Sequence of chain 1.A:
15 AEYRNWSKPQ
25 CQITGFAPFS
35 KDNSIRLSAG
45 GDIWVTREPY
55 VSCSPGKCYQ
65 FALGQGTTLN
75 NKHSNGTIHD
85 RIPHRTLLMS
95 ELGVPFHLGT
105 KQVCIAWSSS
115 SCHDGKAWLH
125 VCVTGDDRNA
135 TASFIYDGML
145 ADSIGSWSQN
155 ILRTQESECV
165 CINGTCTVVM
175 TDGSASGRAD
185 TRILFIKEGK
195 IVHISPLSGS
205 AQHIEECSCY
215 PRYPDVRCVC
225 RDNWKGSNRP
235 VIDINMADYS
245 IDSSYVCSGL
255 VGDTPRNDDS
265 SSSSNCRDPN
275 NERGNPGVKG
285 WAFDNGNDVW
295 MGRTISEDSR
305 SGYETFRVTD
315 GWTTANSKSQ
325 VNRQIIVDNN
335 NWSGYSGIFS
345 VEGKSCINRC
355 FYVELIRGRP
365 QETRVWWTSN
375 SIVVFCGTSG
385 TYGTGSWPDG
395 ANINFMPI

Binding-site contacts:
Ligand atom O2 contacts residue ASN326 of chain 1.D at 3.8 Å.
Ligand atom C4 contacts residue GLN324 of chain 1.D at 3.4 Å.
Ligand atom O6 contacts residue THR388 of chain 1.D at 3.6 Å.
Ligand atom C2 contacts residue GLN324 of chain 1.D at 3.5 Å.
Ligand atom C8 contacts residue TYR386 of chain 1.D at 3.9 Å (hydrophobic).
Ligand atom C7 contacts residue ASN133 of chain 1.A at 3.1 Å.
Ligand atom C2 contacts residue ARG327 of chain 1.D at 3.7 Å.
Ligand atom C3 contacts residue GLN324 of chain 1.D at 4.0 Å.
Ligand atom C3 contacts residue GLN324 of chain 1.D at 3.8 Å.
Ligand atom C2 contacts residue ASN133 of chain 1.A at 2.4 Å.
Ligand atom O7 contacts residue ASN133 of chain 1.A at 3.0 Å (h-bond).
Ligand atom O6 contacts residue GLY387 of chain 1.D at 2.7 Å (h-bond).
Ligand atom O5 contacts residue ASN326 of chain 1.D at 3.8 Å.
Ligand atom C5 contacts residue ASN133 of chain 1.A at 3.6 Å.
Ligand atom C3 contacts residue ASN326 of chain 1.D at 3.8 Å.
Ligand atom C6 contacts residue GLN324 of chain 1.D at 3.7 Å.
Ligand atom O2 contacts residue GLN324 of chain 1.D at 2.6 Å (h-bond).
Ligand atom C3 contacts residue ASN133 of chain 1.A at 3.8 Å.
Ligand atom O7 contacts residue THR388 of chain 1.D at 4.0 Å.
Ligand atom O5 contacts residue ASN133 of chain 1.A at 2.3 Å (h-bond).
Ligand atom C6 contacts residue GLY387 of chain 1.D at 3.3 Å.
Ligand atom C6 contacts residue ARG327 of chain 1.D at 3.8 Å.
Ligand atom O6 contacts residue TYR386 of chain 1.D at 3.6 Å.
Ligand atom C5 contacts residue ARG327 of chain 1.D at 4.0 Å.
Ligand atom O4 contacts residue GLN324 of chain 1.D at 3.9 Å.
Ligand atom O2 contacts residue ARG327 of chain 1.D at 3.4 Å.
Ligand atom O3 contacts residue GLN324 of chain 1.D at 3.2 Å (h-bond).
Ligand atom O5 contacts residue GLY387 of chain 1.D at 3.4 Å.
Ligand atom O2 contacts residue VAL325 of chain 1.D at 3.5 Å.
Ligand atom O3 contacts residue ASN326 of chain 1.D at 3.1 Å (h-bond).
Ligand atom O5 contacts residue THR388 of chain 1.D at 3.4 Å.
Ligand atom C1 contacts residue ASN133 of chain 1.A at 1.4 Å.
Ligand atom O4 contacts residue ASN326 of chain 1.D at 3.5 Å (h-bond).
Ligand atom C6 contacts residue TYR386 of chain 1.D at 3.4 Å (hydrophobic).
Ligand atom O5 contacts residue VAL325 of chain 1.D at 3.8 Å.
Ligand atom N2 contacts residue ASN133 of chain 1.A at 2.9 Å (h-bond).
Ligand atom C6 contacts residue VAL325 of chain 1.D at 3.9 Å (hydrophobic).
Ligand atom O4 contacts residue ARG327 of chain 1.D at 3.3 Å (salt-bridge).
Ligand atom O6 contacts residue ARG327 of chain 1.D at 3.9 Å.
Ligand atom O4 contacts residue ARG327 of chain 1.D at 3.4 Å.

A small-molecule ligand and the protein it binds are described below.
Small molecule (SMILES): CC(=O)N[C@H]1[C@H](O[C@H]2[C@H](O)[C@@H](NC(C)=O)CO[C@@H]2CO)O[C@H](CO)[C@@H](O[C@@H]2O[C@H](CO[C@@H]3O[C@H](CO)[C@@H](O)[C@H](O[C@H]4O[C@H](CO)[C@@H](O)[C@H](O)[C@@H]4O)[C@@H]3O)[C@@H](O)[C@H](O[C@H]3O[C@H](CO)[C@@H](O)[C@H](O)[C@@H]3O[C@H]3O[C@H](CO)[C@@H](O)[C@H](O)[C@@H]3O)[C@@H]2O)[C@@H]1O

Sequence of chain 1.D:
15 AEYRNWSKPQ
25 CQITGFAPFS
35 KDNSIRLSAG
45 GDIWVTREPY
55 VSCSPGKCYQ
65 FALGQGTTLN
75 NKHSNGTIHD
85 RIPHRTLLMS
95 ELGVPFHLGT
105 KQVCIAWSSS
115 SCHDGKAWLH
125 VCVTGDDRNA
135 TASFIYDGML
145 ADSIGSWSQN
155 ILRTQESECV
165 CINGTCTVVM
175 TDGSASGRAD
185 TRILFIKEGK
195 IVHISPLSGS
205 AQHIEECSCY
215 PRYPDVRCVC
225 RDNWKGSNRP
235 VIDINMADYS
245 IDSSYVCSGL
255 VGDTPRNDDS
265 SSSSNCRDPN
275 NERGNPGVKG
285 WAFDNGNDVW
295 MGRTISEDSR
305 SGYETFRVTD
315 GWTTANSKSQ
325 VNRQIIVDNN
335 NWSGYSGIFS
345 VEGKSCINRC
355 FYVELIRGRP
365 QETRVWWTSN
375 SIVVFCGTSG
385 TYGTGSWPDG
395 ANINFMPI